The protein below binds the small molecule below.
Small molecule (SMILES): CC(=O)C(=O)O

Binding-site contacts:
Ligand atom O contacts residue HIS225 of chain 1.D at 3.7 Å.
Ligand atom CB contacts residue ALA287 of chain 1.D at 3.7 Å (hydrophobic).
Ligand atom CB contacts residue HIS92 of chain 1.D at 3.8 Å.
Ligand atom C contacts residue CYS221 of chain 1.D at 2.8 Å (hydrophobic).
Ligand atom C contacts residue HIS310 of chain 1.D at 3.6 Å.
Ligand atom CA contacts residue HIS310 of chain 1.D at 3.6 Å.
Ligand atom C contacts residue HIS225 of chain 1.D at 4.2 Å.
Ligand atom OXT contacts residue CYS221 of chain 1.D at 3.2 Å.
Ligand atom CA contacts residue ALA287 of chain 1.D at 3.6 Å (hydrophobic).
Ligand atom CB contacts residue HIS310 of chain 1.D at 4.2 Å.
Ligand atom O3 contacts residue HIS310 of chain 1.D at 2.8 Å (h-bond).
Ligand atom O3 contacts residue GLY286 of chain 1.D at 3.2 Å.
Ligand atom O contacts residue CYS221 of chain 1.D at 3.3 Å (h-bond).
Ligand atom CA contacts residue CYS221 of chain 1.D at 2.1 Å (hydrophobic).
Ligand atom OXT contacts residue HIS310 of chain 1.D at 3.2 Å.
Ligand atom C contacts residue SER311 of chain 1.D at 3.6 Å.
Ligand atom OXT contacts residue PHE309 of chain 1.D at 4.5 Å.
Ligand atom O contacts residue SER311 of chain 1.D at 2.7 Å (h-bond).
Ligand atom C contacts residue HIS92 of chain 1.D at 4.5 Å.
Ligand atom CA contacts residue GLY286 of chain 1.D at 4.2 Å.
Ligand atom CB contacts residue CYS221 of chain 1.D at 2.8 Å (hydrophobic).
Ligand atom O contacts residue HIS310 of chain 1.D at 4.5 Å.
Ligand atom OXT contacts residue MET326 of chain 1.D at 4.1 Å.
Ligand atom O3 contacts residue ALA287 of chain 1.D at 2.7 Å (h-bond).
Ligand atom OXT contacts residue HIS225 of chain 1.D at 4.4 Å.
Ligand atom OXT contacts residue GLY286 of chain 1.D at 4.2 Å.
Ligand atom O3 contacts residue CYS221 of chain 1.D at 2.8 Å (h-bond).
Ligand atom OXT contacts residue SER311 of chain 1.D at 2.7 Å (h-bond).
Ligand atom O contacts residue HIS92 of chain 1.D at 3.6 Å.

Sequence of chain 1.D:
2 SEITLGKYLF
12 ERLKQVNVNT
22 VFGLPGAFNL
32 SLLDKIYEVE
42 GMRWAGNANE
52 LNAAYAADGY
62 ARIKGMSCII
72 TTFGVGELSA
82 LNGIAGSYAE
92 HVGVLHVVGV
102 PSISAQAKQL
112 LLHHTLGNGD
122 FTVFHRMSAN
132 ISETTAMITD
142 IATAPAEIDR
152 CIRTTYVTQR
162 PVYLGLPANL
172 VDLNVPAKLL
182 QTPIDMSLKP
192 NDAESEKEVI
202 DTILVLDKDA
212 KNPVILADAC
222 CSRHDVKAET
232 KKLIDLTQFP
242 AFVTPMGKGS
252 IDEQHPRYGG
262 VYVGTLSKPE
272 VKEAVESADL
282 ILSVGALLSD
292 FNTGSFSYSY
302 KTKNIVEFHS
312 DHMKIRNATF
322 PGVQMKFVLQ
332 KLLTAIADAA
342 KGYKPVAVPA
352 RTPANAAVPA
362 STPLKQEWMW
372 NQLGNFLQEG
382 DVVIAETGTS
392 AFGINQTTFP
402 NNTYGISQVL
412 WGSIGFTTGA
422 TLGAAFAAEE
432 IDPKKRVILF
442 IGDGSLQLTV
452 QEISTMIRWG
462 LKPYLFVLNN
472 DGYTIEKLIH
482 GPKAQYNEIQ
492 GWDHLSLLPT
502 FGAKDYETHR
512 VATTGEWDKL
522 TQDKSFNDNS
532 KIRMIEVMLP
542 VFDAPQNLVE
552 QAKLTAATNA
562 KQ